Sequence of chain 1.C:
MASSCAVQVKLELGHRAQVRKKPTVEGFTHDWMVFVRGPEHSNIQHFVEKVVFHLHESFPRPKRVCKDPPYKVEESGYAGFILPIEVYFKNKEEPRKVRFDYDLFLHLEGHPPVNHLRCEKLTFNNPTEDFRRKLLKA

This small molecule binds to this protein.
Small molecule (SMILES): C/C=C/C(=O)NCCCC[C@H](NC(=O)[C@H](CCCN=C(N)N)NC(=O)[C@@H]1CCCN1C(=O)[C@H](C)N)C(=O)N[C@H](C=O)CCC(N)=O

Binding-site contacts:
Ligand atom CB contacts residue LEU108 of chain 1.C at 4.0 Å (hydrophobic).
Ligand atom OH contacts residue ALA81 of chain 1.C at 3.9 Å.
Ligand atom NH2 contacts residue ILE84 of chain 1.C at 3.7 Å.
Ligand atom CH3 contacts residue PHE61 of chain 1.C at 3.7 Å (hydrophobic).
Ligand atom CD contacts residue HIS58 of chain 1.C at 3.6 Å.
Ligand atom O contacts residue ALA81 of chain 1.C at 3.3 Å.
Ligand atom NZ contacts residue PHE61 of chain 1.C at 3.8 Å.
Ligand atom CB contacts residue HIS58 of chain 1.C at 3.6 Å.
Ligand atom CG contacts residue TYR80 of chain 1.C at 3.8 Å (hydrophobic).
Ligand atom NH2 contacts residue ASP105 of chain 1.C at 2.7 Å (salt-bridge).
Ligand atom NH1 contacts residue ASP105 of chain 1.C at 3.2 Å (salt-bridge).
Ligand atom CG contacts residue ALA81 of chain 1.C at 3.7 Å (hydrophobic).
Ligand atom N contacts residue LEU110 of chain 1.C at 3.5 Å.
Ligand atom C contacts residue GLY82 of chain 1.C at 3.6 Å.
Ligand atom CH contacts residue SER60 of chain 1.C at 3.4 Å.
Ligand atom NH2 contacts residue PHE83 of chain 1.C at 3.3 Å.
Ligand atom CE contacts residue SER60 of chain 1.C at 3.9 Å.
Ligand atom CX contacts residue SER60 of chain 1.C at 3.2 Å.
Ligand atom CE contacts residue ALA81 of chain 1.C at 3.7 Å (hydrophobic).
Ligand atom CH contacts residue TYR80 of chain 1.C at 3.6 Å (hydrophobic).
Ligand atom CH3 contacts residue PHE30 of chain 1.C at 3.6 Å (hydrophobic).
Ligand atom NZ contacts residue TYR80 of chain 1.C at 4.0 Å.
Ligand atom CH contacts residue PHE61 of chain 1.C at 3.6 Å (hydrophobic).
Ligand atom NZ contacts residue SER60 of chain 1.C at 2.8 Å (h-bond).
Ligand atom CY contacts residue PHE30 of chain 1.C at 4.0 Å (hydrophobic).
Ligand atom CG contacts residue GLY82 of chain 1.C at 3.4 Å.
Ligand atom N contacts residue ALA81 of chain 1.C at 4.0 Å.
Ligand atom CA contacts residue GLY82 of chain 1.C at 3.2 Å.
Ligand atom C contacts residue ALA81 of chain 1.C at 4.0 Å (hydrophobic).
Ligand atom N contacts residue GLY82 of chain 1.C at 3.0 Å (h-bond).
Ligand atom CH3 contacts residue SER60 of chain 1.C at 3.4 Å.
Ligand atom CB contacts residue GLY82 of chain 1.C at 3.7 Å.
Ligand atom OH contacts residue GLY79 of chain 1.C at 3.5 Å.
Ligand atom CZ contacts residue ASP105 of chain 1.C at 3.3 Å.
Ligand atom CX contacts residue PHE61 of chain 1.C at 3.4 Å (hydrophobic).
Ligand atom CY contacts residue PHE61 of chain 1.C at 3.6 Å (hydrophobic).
Ligand atom O contacts residue GLY82 of chain 1.C at 3.0 Å (h-bond).
Ligand atom NH1 contacts residue PHE107 of chain 1.C at 3.6 Å.
Ligand atom CD contacts residue SER60 of chain 1.C at 3.9 Å.
Ligand atom OH contacts residue TYR80 of chain 1.C at 3.2 Å.